Binding-site contacts:
Ligand atom O6 contacts residue ASN276 of chain 1.C at 2.8 Å (h-bond).
Ligand atom C1 contacts residue ASN276 of chain 1.C at 3.3 Å.
Ligand atom O6 contacts residue VAL334 of chain 1.C at 4.2 Å.
Ligand atom C5 contacts residue SER278 of chain 1.C at 4.2 Å.
Ligand atom O6 contacts residue ALA279 of chain 1.C at 3.5 Å.
Ligand atom C6 contacts residue ASN276 of chain 1.C at 3.5 Å.
Ligand atom O5 contacts residue ASN276 of chain 1.C at 2.7 Å (h-bond).
Ligand atom C1 contacts residue SER278 of chain 1.C at 4.2 Å.
Ligand atom O5 contacts residue SER278 of chain 1.C at 4.4 Å.
Ligand atom C5 contacts residue ASN276 of chain 1.C at 3.5 Å.

A small-molecule ligand and the protein it binds are described below.
Small molecule (SMILES): CC(=O)N[C@@H]1[C@@H](O)[C@H](O)[C@@H](CO)O[C@H]1O

Sequence of chain 1.C:
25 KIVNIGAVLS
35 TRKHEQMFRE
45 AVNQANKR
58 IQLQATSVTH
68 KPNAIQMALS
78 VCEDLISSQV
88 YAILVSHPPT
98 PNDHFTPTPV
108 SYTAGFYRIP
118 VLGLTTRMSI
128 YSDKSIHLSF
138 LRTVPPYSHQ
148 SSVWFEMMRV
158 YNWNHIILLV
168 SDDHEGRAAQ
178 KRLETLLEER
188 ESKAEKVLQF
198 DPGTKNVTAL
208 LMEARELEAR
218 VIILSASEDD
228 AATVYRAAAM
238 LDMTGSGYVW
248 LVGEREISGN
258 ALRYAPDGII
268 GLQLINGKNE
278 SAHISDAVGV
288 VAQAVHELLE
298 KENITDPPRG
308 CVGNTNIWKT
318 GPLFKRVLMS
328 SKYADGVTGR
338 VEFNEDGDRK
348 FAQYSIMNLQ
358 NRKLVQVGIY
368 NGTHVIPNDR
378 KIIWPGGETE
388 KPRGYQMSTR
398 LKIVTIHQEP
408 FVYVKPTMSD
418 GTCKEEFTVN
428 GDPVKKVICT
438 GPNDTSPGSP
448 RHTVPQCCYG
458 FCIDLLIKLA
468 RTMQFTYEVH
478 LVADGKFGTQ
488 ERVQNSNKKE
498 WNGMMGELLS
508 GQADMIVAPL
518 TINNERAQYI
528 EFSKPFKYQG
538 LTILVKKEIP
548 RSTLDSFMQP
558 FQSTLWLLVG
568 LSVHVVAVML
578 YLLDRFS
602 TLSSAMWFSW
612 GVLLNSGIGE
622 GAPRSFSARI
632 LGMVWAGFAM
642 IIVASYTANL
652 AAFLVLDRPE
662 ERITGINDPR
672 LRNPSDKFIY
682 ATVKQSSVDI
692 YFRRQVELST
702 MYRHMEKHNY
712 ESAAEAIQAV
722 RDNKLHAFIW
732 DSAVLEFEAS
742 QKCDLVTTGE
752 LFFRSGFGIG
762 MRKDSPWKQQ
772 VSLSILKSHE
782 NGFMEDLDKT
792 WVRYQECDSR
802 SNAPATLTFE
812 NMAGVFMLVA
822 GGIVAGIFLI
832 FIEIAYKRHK